Sequence of chain 1.B:
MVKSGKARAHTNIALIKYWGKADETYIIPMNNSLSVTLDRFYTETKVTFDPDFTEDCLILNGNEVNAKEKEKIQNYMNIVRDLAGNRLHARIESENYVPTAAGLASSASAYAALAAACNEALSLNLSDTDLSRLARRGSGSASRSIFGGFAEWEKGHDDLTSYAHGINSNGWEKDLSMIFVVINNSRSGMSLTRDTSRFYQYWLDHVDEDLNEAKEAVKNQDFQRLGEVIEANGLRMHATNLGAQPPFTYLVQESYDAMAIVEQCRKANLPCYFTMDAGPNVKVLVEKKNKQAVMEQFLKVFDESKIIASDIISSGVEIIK

A small-molecule ligand and the protein it binds are described below.
Small molecule (SMILES): O=C(O)[C@@H]1CCCN1C(=O)CO[P](=O)(O)OP(=O)(O)O

Binding-site contacts:
Ligand atom OAD contacts residue SER144 of chain 1.B at 2.9 Å (h-bond).
Ligand atom OAH contacts residue SER144 of chain 1.B at 3.0 Å (h-bond).
Ligand atom CB contacts residue LYS22 of chain 1.B at 3.7 Å.
Ligand atom OAF contacts residue GLY145 of chain 1.B at 2.8 Å (h-bond).
Ligand atom CB contacts residue TYR23 of chain 1.B at 3.0 Å (hydrophobic).
Ligand atom OAM contacts residue SER197 of chain 1.B at 3.0 Å (h-bond).
Ligand atom PAT contacts residue SER112 of chain 1.B at 3.8 Å.
Ligand atom C contacts residue ARG149 of chain 1.B at 3.5 Å.
Ligand atom PAS contacts residue ARG198 of chain 1.B at 3.8 Å.
Ligand atom OAH contacts residue SER146 of chain 1.B at 2.8 Å (h-bond).
Ligand atom CAP contacts residue SER197 of chain 1.B at 3.8 Å.
Ligand atom CG contacts residue MET248 of chain 1.B at 3.8 Å (hydrophobic).
Ligand atom OAF contacts residue LYS26 of chain 1.B at 3.5 Å (salt-bridge).
Ligand atom PAT contacts residue SER144 of chain 1.B at 3.4 Å.
Ligand atom CG contacts residue LYS22 of chain 1.B at 3.6 Å.
Ligand atom OXT contacts residue ARG149 of chain 1.B at 2.6 Å (salt-bridge).
Ligand atom OAG contacts residue SER144 of chain 1.B at 3.0 Å (h-bond).
Ligand atom PAT contacts residue SER197 of chain 1.B at 3.8 Å.
Ligand atom OAD contacts residue SER112 of chain 1.B at 2.7 Å (h-bond).
Ligand atom OAD contacts residue SER197 of chain 1.B at 3.8 Å.
Ligand atom O contacts residue ARG149 of chain 1.B at 3.5 Å (salt-bridge).
Ligand atom OAF contacts residue ILE32 of chain 1.B at 3.8 Å.
Ligand atom OAB contacts residue SER197 of chain 1.B at 2.9 Å.
Ligand atom OAF contacts residue TYR23 of chain 1.B at 2.8 Å (h-bond).
Ligand atom PAS contacts residue LYS26 of chain 1.B at 3.5 Å.
Ligand atom OAN contacts residue TYR23 of chain 1.B at 3.7 Å.
Ligand atom OAC contacts residue LYS26 of chain 1.B at 2.6 Å (salt-bridge).
Ligand atom OAN contacts residue MET201 of chain 1.B at 3.8 Å.
Ligand atom OAH contacts residue GLY145 of chain 1.B at 3.8 Å.
Ligand atom CG contacts residue ASP288 of chain 1.B at 3.6 Å.
Ligand atom CD contacts residue ASP288 of chain 1.B at 3.7 Å.
Ligand atom OXT contacts residue TYR23 of chain 1.B at 3.6 Å.
Ligand atom OAC contacts residue ARG198 of chain 1.B at 2.8 Å (salt-bridge).
Ligand atom OXT contacts residue ALA19 of chain 1.B at 3.6 Å.
Ligand atom CAK contacts residue SER197 of chain 1.B at 3.8 Å.
Ligand atom CA contacts residue TYR23 of chain 1.B at 3.2 Å (hydrophobic).
Ligand atom CG contacts residue TYR23 of chain 1.B at 3.8 Å (hydrophobic).
Ligand atom OAH contacts residue TYR23 of chain 1.B at 3.7 Å.
Ligand atom OAG contacts residue ARG198 of chain 1.B at 3.0 Å (salt-bridge).
Ligand atom PAS contacts residue TYR23 of chain 1.B at 3.7 Å.